Sequence of chain 20.D:
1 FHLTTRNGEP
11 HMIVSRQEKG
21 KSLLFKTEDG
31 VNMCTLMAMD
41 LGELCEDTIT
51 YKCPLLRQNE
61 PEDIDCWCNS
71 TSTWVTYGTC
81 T

A small-molecule ligand and the protein it binds are described below.
Small molecule (SMILES): CC(=O)N[C@@H]1[C@@H](O)[C@H](O)[C@@H](CO)O[C@H]1O

Binding-site contacts:
Ligand atom C4 contacts residue NAG1 of chain 20.X at 3.2 Å.
Ligand atom C3 contacts residue NAG1 of chain 20.X at 3.7 Å.
Ligand atom O1 contacts residue SER70 of chain 20.D at 4.2 Å.
Ligand atom O5 contacts residue ASN69 of chain 20.D at 2.8 Å (h-bond).
Ligand atom C6 contacts residue ASN69 of chain 20.D at 4.4 Å.
Ligand atom C8 contacts residue SER70 of chain 20.D at 3.7 Å.
Ligand atom C4 contacts residue VAL31 of chain 20.D at 3.8 Å (hydrophobic).
Ligand atom C6 contacts residue NAG1 of chain 20.X at 4.3 Å.
Ligand atom O1 contacts residue VAL31 of chain 20.D at 3.4 Å (h-bond).
Ligand atom C5 contacts residue NAG1 of chain 20.X at 4.4 Å.
Ligand atom N2 contacts residue ASN69 of chain 20.D at 4.3 Å.
Ligand atom C3 contacts residue VAL31 of chain 20.D at 3.0 Å (hydrophobic).
Ligand atom O5 contacts residue MET33 of chain 20.D at 4.2 Å.
Ligand atom O7 contacts residue ASN69 of chain 20.D at 3.8 Å.
Ligand atom O3 contacts residue NAG1 of chain 20.X at 2.6 Å (h-bond).
Ligand atom N2 contacts residue VAL31 of chain 20.D at 4.0 Å.
Ligand atom C8 contacts residue ASN69 of chain 20.D at 3.4 Å.
Ligand atom C5 contacts residue ASN69 of chain 20.D at 3.7 Å.
Ligand atom C1 contacts residue ASN69 of chain 20.D at 2.7 Å.
Ligand atom C2 contacts residue ASN69 of chain 20.D at 4.2 Å.
Ligand atom O1 contacts residue MET33 of chain 20.D at 3.9 Å.
Ligand atom C5 contacts residue MET33 of chain 20.D at 3.7 Å (hydrophobic).
Ligand atom C1 contacts residue VAL31 of chain 20.D at 4.3 Å (hydrophobic).
Ligand atom O3 contacts residue VAL31 of chain 20.D at 3.6 Å.
Ligand atom C7 contacts residue SER70 of chain 20.D at 4.4 Å.
Ligand atom C5 contacts residue VAL31 of chain 20.D at 4.2 Å (hydrophobic).
Ligand atom C6 contacts residue LEU24 of chain 20.D at 4.5 Å (hydrophobic).
Ligand atom C8 contacts residue ARG57 of chain 20.D at 4.2 Å.
Ligand atom C6 contacts residue MET33 of chain 20.D at 3.5 Å (hydrophobic).
Ligand atom O4 contacts residue VAL31 of chain 20.D at 3.3 Å.
Ligand atom C7 contacts residue ASN69 of chain 20.D at 3.8 Å.
Ligand atom O1 contacts residue ASN69 of chain 20.D at 2.1 Å (h-bond).
Ligand atom O4 contacts residue NAG1 of chain 20.X at 3.0 Å.
Ligand atom O6 contacts residue NAG1 of chain 20.X at 3.0 Å.
Ligand atom C2 contacts residue VAL31 of chain 20.D at 4.0 Å (hydrophobic).